Binding-site contacts:
Ligand atom C5 contacts residue PHE205 of chain 1.K at 4.2 Å (hydrophobic).
Ligand atom C6 contacts residue PHE205 of chain 1.K at 4.4 Å (hydrophobic).
Ligand atom C4' contacts residue PRO204 of chain 1.K at 3.6 Å (hydrophobic).
Ligand atom C1' contacts residue ARG92 of chain 1.K at 4.4 Å.
Ligand atom C2 contacts residue ARG92 of chain 1.K at 4.3 Å.
Ligand atom C4' contacts residue VAL203 of chain 1.K at 4.2 Å (hydrophobic).
Ligand atom O3' contacts residue DA1 of chain 1.DC at 1.6 Å.
Ligand atom C3' contacts residue DA1 of chain 1.DC at 2.6 Å.
Ligand atom C4 contacts residue ARG92 of chain 1.K at 4.4 Å.
Ligand atom O4' contacts residue PRO204 of chain 1.K at 3.6 Å (h-bond).
Ligand atom C4' contacts residue DA1 of chain 1.DC at 3.9 Å.
Ligand atom C1' contacts residue PRO204 of chain 1.K at 3.7 Å (hydrophobic).
Ligand atom O5' contacts residue ASP202 of chain 1.K at 4.4 Å.
Ligand atom C6 contacts residue ARG92 of chain 1.K at 4.0 Å.
Ligand atom C5 contacts residue ARG92 of chain 1.K at 4.3 Å.
Ligand atom C1' contacts residue VAL203 of chain 1.K at 4.1 Å (hydrophobic).
Ligand atom C2' contacts residue PRO204 of chain 1.K at 4.3 Å (hydrophobic).
Ligand atom C5' contacts residue ASP202 of chain 1.K at 4.0 Å.
Ligand atom N1 contacts residue ARG92 of chain 1.K at 4.0 Å.
Ligand atom O4' contacts residue ARG92 of chain 1.K at 4.2 Å.
Ligand atom C2' contacts residue DA1 of chain 1.DC at 3.3 Å.
Ligand atom O4' contacts residue VAL203 of chain 1.K at 3.6 Å.
Ligand atom C5' contacts residue PRO204 of chain 1.K at 4.3 Å (hydrophobic).

Sequence of chain 1.K:
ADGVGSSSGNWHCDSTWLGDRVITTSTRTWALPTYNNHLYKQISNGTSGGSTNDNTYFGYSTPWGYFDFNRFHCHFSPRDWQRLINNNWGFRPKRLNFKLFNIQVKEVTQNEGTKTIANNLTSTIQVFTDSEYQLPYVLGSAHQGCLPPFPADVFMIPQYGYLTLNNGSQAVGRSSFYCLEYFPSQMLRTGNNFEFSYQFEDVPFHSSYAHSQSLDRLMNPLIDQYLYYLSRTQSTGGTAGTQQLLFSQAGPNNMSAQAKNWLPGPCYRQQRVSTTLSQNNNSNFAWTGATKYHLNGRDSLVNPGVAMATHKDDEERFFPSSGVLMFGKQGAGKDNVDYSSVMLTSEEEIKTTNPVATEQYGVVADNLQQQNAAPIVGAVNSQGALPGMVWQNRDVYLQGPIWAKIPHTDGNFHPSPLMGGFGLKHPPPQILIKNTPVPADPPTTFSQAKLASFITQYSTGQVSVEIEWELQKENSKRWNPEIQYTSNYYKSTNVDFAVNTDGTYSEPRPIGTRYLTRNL

A small-molecule ligand and the protein it binds are described below.
Small molecule (SMILES): Nc1ccn([C@H]2C[C@H](O)[C@@H](COP(=O)(O)O)O2)c(=O)n1